A small-molecule ligand and the protein it binds are described below.
Small molecule (SMILES): COC1=C(OC)C(=O)C(CC=C(C)CC/C=C(\C)CC/C=C(\C)CC/C=C(\C)CC/C=C(\C)CC/C=C(\C)CC/C=C(\C)CCC=C(C)C)=C(C)C1=O

Sequence of chain 1.A:
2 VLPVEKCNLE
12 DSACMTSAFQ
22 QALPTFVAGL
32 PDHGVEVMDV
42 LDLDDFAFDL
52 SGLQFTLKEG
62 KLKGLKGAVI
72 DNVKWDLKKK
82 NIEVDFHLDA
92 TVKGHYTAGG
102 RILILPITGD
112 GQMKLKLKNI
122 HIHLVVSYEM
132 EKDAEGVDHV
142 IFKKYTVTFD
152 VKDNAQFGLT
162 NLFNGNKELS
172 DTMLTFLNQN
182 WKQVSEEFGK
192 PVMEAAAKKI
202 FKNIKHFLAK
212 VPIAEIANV

Binding-site contacts:
Ligand atom C3M contacts residue ILE217 of chain 1.A at 3.5 Å (hydrophobic).
Ligand atom C46 contacts residue LEU160 of chain 1.A at 3.2 Å (hydrophobic).
Ligand atom C37 contacts residue PHE189 of chain 1.A at 3.6 Å (hydrophobic).
Ligand atom C5 contacts residue PHE20 of chain 1.A at 3.5 Å (hydrophobic).
Ligand atom C3M contacts residue MET16 of chain 1.A at 3.3 Å (hydrophobic).
Ligand atom C46 contacts residue ILE103 of chain 1.A at 2.9 Å (hydrophobic).
Ligand atom C18 contacts residue ILE201 of chain 1.A at 3.5 Å (hydrophobic).
Ligand atom C4M contacts residue ILE217 of chain 1.A at 3.6 Å (hydrophobic).
Ligand atom C31 contacts residue VAL193 of chain 1.A at 3.5 Å (hydrophobic).
Ligand atom C30 contacts residue PHE150 of chain 1.A at 3.6 Å (hydrophobic).
Ligand atom C17 contacts residue ILE201 of chain 1.A at 3.7 Å (hydrophobic).
Ligand atom C37 contacts residue LEU116 of chain 1.A at 3.6 Å (hydrophobic).
Ligand atom C35 contacts residue LEU118 of chain 1.A at 3.5 Å (hydrophobic).
Ligand atom C13 contacts residue ILE205 of chain 1.A at 3.5 Å (hydrophobic).
Ligand atom C4 contacts residue PHE20 of chain 1.A at 3.5 Å (hydrophobic).
Ligand atom C35 contacts residue SER186 of chain 1.A at 3.1 Å.
Ligand atom C43 contacts residue ILE103 of chain 1.A at 3.3 Å (hydrophobic).
Ligand atom C40 contacts residue LEU116 of chain 1.A at 3.7 Å (hydrophobic).
Ligand atom C32 contacts residue LEU118 of chain 1.A at 3.7 Å (hydrophobic).
Ligand atom C45 contacts residue LEU160 of chain 1.A at 3.3 Å (hydrophobic).
Ligand atom C30 contacts residue ILE121 of chain 1.A at 3.1 Å (hydrophobic).
Ligand atom C1M contacts residue ALA23 of chain 1.A at 2.8 Å (hydrophobic).
Ligand atom O3 contacts residue ILE217 of chain 1.A at 3.0 Å (h-bond).
Ligand atom C36 contacts residue LEU116 of chain 1.A at 3.6 Å (hydrophobic).
Ligand atom C11 contacts residue PHE27 of chain 1.A at 3.6 Å (hydrophobic).
Ligand atom O4 contacts residue TRP76 of chain 1.A at 3.4 Å.
Ligand atom C31 contacts residue LEU118 of chain 1.A at 3.7 Å (hydrophobic).
Ligand atom C10 contacts residue PHE20 of chain 1.A at 3.6 Å (hydrophobic).
Ligand atom C44 contacts residue ILE103 of chain 1.A at 3.5 Å (hydrophobic).
Ligand atom O2 contacts residue VAL5 of chain 1.A at 3.0 Å.
Ligand atom C45 contacts residue PHE56 of chain 1.A at 3.5 Å (hydrophobic).
Ligand atom O5 contacts residue LEU209 of chain 1.A at 3.6 Å.
Ligand atom C4M contacts residue TRP76 of chain 1.A at 3.7 Å (hydrophobic).
Ligand atom C38 contacts residue PHE189 of chain 1.A at 3.6 Å (hydrophobic).
Ligand atom O5 contacts residue PHE20 of chain 1.A at 3.4 Å.
Ligand atom C40 contacts residue PHE56 of chain 1.A at 3.7 Å (hydrophobic).
Ligand atom C46 contacts residue ILE108 of chain 1.A at 3.2 Å (hydrophobic).
Ligand atom C20 contacts residue ILE201 of chain 1.A at 3.3 Å (hydrophobic).
Ligand atom C13 contacts residue LEU24 of chain 1.A at 3.6 Å (hydrophobic).
Ligand atom C1M contacts residue LEU3 of chain 1.A at 3.7 Å (hydrophobic).